Binding-site contacts:
Ligand atom N21 contacts residue ASP95 of chain 1.A at 3.5 Å (salt-bridge).
Ligand atom C26 contacts residue MET97 of chain 1.A at 3.3 Å (hydrophobic).
Ligand atom O10 contacts residue ASP156 of chain 1.A at 2.7 Å (salt-bridge).
Ligand atom O17 contacts residue GLU60 of chain 1.A at 3.9 Å.
Ligand atom C19 contacts residue GLN94 of chain 1.A at 3.6 Å.
Ligand atom C9 contacts residue ASN143 of chain 1.A at 3.4 Å.
Ligand atom C18 contacts residue LEU145 of chain 1.A at 3.7 Å (hydrophobic).
Ligand atom C16 contacts residue LYS43 of chain 1.A at 3.9 Å.
Ligand atom C20 contacts residue ASP95 of chain 1.A at 3.0 Å.
Ligand atom CL1 contacts residue GLY23 of chain 1.A at 3.3 Å.
Ligand atom F31 contacts residue LYS43 of chain 1.A at 3.7 Å.
Ligand atom C20 contacts residue MET97 of chain 1.A at 3.9 Å (hydrophobic).
Ligand atom C3 contacts residue VAL28 of chain 1.A at 3.6 Å (hydrophobic).
Ligand atom O28 contacts residue THR99 of chain 1.A at 3.6 Å.
Ligand atom N21 contacts residue MET97 of chain 1.A at 3.0 Å (h-bond).
Ligand atom C5 contacts residue LYS43 of chain 1.A at 3.6 Å.
Ligand atom C30 contacts residue THR99 of chain 1.A at 3.8 Å.
Ligand atom C19 contacts residue LEU145 of chain 1.A at 3.6 Å (hydrophobic).
Ligand atom N21 contacts residue LEU96 of chain 1.A at 3.9 Å.
Ligand atom C27 contacts residue GLU98 of chain 1.A at 3.8 Å.
Ligand atom C20 contacts residue ALA41 of chain 1.A at 3.4 Å (hydrophobic).
Ligand atom O10 contacts residue ASN143 of chain 1.A at 3.5 Å (h-bond).
Ligand atom C22 contacts residue MET97 of chain 1.A at 3.8 Å (hydrophobic).
Ligand atom O17 contacts residue LYS43 of chain 1.A at 3.0 Å (salt-bridge).
Ligand atom O28 contacts residue LYS103 of chain 1.A at 3.1 Å (salt-bridge).
Ligand atom C26 contacts residue GLU98 of chain 1.A at 3.7 Å.
Ligand atom C25 contacts residue MET97 of chain 1.A at 3.6 Å (hydrophobic).
Ligand atom N21 contacts residue ALA41 of chain 1.A at 3.6 Å.
Ligand atom C4 contacts residue VAL28 of chain 1.A at 3.7 Å (hydrophobic).
Ligand atom CL1 contacts residue MET27 of chain 1.A at 3.8 Å.
Ligand atom C19 contacts residue ALA41 of chain 1.A at 3.9 Å (hydrophobic).
Ligand atom C30 contacts residue LEU145 of chain 1.A at 3.7 Å (hydrophobic).
Ligand atom C9 contacts residue ASP156 of chain 1.A at 3.8 Å.
Ligand atom CL1 contacts residue GLY26 of chain 1.A at 3.1 Å.
Ligand atom C29 contacts residue ASP100 of chain 1.A at 3.6 Å.
Ligand atom C15 contacts residue GLN94 of chain 1.A at 3.4 Å.
Ligand atom CL1 contacts residue GLU22 of chain 1.A at 3.4 Å.
Ligand atom N24 contacts residue MET97 of chain 1.A at 2.9 Å (h-bond).
Ligand atom N23 contacts residue LEU145 of chain 1.A at 3.9 Å.
Ligand atom C27 contacts residue LYS103 of chain 1.A at 3.5 Å.

A protein and the small-molecule ligand that binds it are described below.
Small molecule (SMILES): O=c1cc(-c2ccnc(NC3CCOCC3)n2)ccn1[C@H](CO)c1ccc(Cl)c(F)c1

Sequence of chain 1.A:
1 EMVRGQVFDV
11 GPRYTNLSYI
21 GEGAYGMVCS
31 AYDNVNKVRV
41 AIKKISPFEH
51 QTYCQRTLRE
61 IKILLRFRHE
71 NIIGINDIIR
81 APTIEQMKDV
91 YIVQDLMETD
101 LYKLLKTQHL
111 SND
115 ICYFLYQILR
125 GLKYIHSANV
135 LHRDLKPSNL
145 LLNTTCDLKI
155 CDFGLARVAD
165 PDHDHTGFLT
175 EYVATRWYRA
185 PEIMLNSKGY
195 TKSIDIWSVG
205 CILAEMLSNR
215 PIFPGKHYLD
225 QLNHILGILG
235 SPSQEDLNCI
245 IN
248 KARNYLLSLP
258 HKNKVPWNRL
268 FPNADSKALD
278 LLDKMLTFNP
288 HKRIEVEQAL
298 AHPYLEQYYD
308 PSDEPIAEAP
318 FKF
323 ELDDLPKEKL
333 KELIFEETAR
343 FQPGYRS